Binding-site contacts:
Ligand atom C5 contacts residue VAL202 of chain 5.A at 3.6 Å (hydrophobic).
Ligand atom N7 contacts residue SER415 of chain 5.A at 3.9 Å.
Ligand atom N6 contacts residue PHE421 of chain 5.A at 3.8 Å.
Ligand atom C1' contacts residue PRO203 of chain 5.A at 4.1 Å (hydrophobic).
Ligand atom N1 contacts residue PRO203 of chain 5.A at 3.8 Å.
Ligand atom C6 contacts residue PRO203 of chain 5.A at 4.0 Å (hydrophobic).
Ligand atom C6 contacts residue VAL202 of chain 5.A at 4.1 Å (hydrophobic).
Ligand atom C2' contacts residue PRO414 of chain 5.A at 3.6 Å (hydrophobic).
Ligand atom N6 contacts residue SER415 of chain 5.A at 3.8 Å.
Ligand atom C5 contacts residue ARG91 of chain 5.A at 4.2 Å.
Ligand atom C2 contacts residue VAL202 of chain 5.A at 4.1 Å (hydrophobic).
Ligand atom C6 contacts residue GLY422 of chain 5.A at 3.7 Å.
Ligand atom C8 contacts residue HIS413 of chain 5.A at 3.9 Å.
Ligand atom N1 contacts residue VAL202 of chain 5.A at 3.5 Å.
Ligand atom C5 contacts residue ASP201 of chain 5.A at 3.3 Å.
Ligand atom C4 contacts residue PRO203 of chain 5.A at 4.0 Å (hydrophobic).
Ligand atom N6 contacts residue GLY422 of chain 5.A at 3.3 Å (h-bond).
Ligand atom N4 contacts residue VAL202 of chain 5.A at 2.9 Å (h-bond).
Ligand atom N7 contacts residue ASN392 of chain 5.A at 4.2 Å.
Ligand atom N6 contacts residue VAL202 of chain 5.A at 4.2 Å.
Ligand atom C2' contacts residue PRO203 of chain 5.A at 3.3 Å (hydrophobic).
Ligand atom N1 contacts residue GLY422 of chain 5.A at 2.9 Å (h-bond).
Ligand atom OP2 contacts residue ASP409 of chain 33.A at 3.2 Å (salt-bridge).
Ligand atom O3' contacts residue PRO414 of chain 5.A at 4.2 Å.
Ligand atom C4 contacts residue VAL202 of chain 5.A at 3.7 Å (hydrophobic).
Ligand atom N4 contacts residue ASP201 of chain 5.A at 2.6 Å.
Ligand atom C5 contacts residue PRO203 of chain 5.A at 3.8 Å (hydrophobic).
Ligand atom C4 contacts residue ASP201 of chain 5.A at 3.5 Å.
Ligand atom C2' contacts residue HIS413 of chain 5.A at 3.7 Å.
Ligand atom C4 contacts residue PRO203 of chain 5.A at 4.1 Å (hydrophobic).
Ligand atom N7 contacts residue HIS413 of chain 5.A at 4.2 Å.
Ligand atom C5 contacts residue PRO203 of chain 5.A at 4.0 Å (hydrophobic).
Ligand atom C6 contacts residue PRO203 of chain 5.A at 4.0 Å (hydrophobic).
Ligand atom N1 contacts residue PRO203 of chain 5.A at 4.2 Å.
Ligand atom C2 contacts residue PRO203 of chain 5.A at 4.0 Å (hydrophobic).
Ligand atom N7 contacts residue PRO203 of chain 5.A at 4.1 Å.
Ligand atom N3 contacts residue ASP201 of chain 5.A at 4.2 Å.
Ligand atom C2 contacts residue GLY422 of chain 5.A at 3.2 Å.
Ligand atom C6 contacts residue SER415 of chain 5.A at 4.1 Å.
Ligand atom N6 contacts residue GLY420 of chain 5.A at 3.7 Å.

Sequence of chain 33.A:
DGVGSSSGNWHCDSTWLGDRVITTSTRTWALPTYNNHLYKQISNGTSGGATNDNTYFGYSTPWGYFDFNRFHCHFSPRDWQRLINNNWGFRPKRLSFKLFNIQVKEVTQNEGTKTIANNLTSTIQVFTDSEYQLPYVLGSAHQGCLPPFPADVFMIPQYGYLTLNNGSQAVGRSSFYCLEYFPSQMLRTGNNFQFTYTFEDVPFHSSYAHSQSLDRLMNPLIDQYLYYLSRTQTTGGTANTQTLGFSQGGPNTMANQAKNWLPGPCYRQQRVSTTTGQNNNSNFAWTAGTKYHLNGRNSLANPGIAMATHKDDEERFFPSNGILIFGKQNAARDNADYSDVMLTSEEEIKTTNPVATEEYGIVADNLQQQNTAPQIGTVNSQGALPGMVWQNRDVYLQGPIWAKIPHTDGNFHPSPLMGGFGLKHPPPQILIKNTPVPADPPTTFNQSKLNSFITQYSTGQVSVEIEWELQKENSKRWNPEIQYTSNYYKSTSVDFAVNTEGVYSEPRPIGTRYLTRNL

Sequence of chain 5.A:
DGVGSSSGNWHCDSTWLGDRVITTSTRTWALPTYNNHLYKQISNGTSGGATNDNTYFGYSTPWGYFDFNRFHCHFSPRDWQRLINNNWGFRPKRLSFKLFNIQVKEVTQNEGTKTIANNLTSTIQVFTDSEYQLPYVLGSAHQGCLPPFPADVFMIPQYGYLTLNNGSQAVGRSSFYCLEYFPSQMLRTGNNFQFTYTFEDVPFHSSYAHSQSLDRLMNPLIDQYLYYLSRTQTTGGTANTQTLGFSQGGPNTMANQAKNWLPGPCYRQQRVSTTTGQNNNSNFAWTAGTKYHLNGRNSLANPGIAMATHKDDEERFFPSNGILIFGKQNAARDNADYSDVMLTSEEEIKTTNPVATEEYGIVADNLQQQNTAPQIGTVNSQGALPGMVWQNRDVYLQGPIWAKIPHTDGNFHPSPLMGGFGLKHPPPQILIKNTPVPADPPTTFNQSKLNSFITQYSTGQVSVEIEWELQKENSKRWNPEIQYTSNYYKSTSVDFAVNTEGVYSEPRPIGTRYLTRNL

This protein binds this small molecule.
Small molecule (SMILES): Nc1ccn([C@H]2C[C@H](O[P](=O)(O)OC[C@H]3O[C@@H](n4cnc5c(N)ncnc54)C[C@@H]3O)[C@@H](CO)O2)c(=O)n1